The small molecule below binds the protein below.
Small molecule (SMILES): Cc1ncc2c(c1O)COC2=O

Binding-site contacts:
Ligand atom CAE contacts residue LYS258 of chain 1.A at 4.5 Å.
Ligand atom CAA contacts residue SER13 of chain 1.A at 4.5 Å.
Ligand atom CAJ contacts residue GLU70 of chain 1.A at 4.0 Å.
Ligand atom CAA contacts residue GLY12 of chain 1.A at 4.0 Å.
Ligand atom OAG contacts residue ASP10 of chain 1.A at 3.6 Å (salt-bridge).
Ligand atom CAJ contacts residue GLY12 of chain 1.A at 4.4 Å.
Ligand atom NAF contacts residue SER13 of chain 1.A at 3.2 Å (h-bond).
Ligand atom NAF contacts residue ILE68 of chain 1.A at 4.1 Å.
Ligand atom OAC contacts residue GLN73 of chain 1.A at 2.5 Å (h-bond).
Ligand atom CAI contacts residue SER13 of chain 1.A at 4.3 Å.
Ligand atom CAA contacts residue GLU70 of chain 1.A at 3.2 Å.
Ligand atom CAH contacts residue PHE257 of chain 1.A at 4.3 Å (hydrophobic).
Ligand atom CAK contacts residue GLN73 of chain 1.A at 4.3 Å.
Ligand atom OAC contacts residue GLU70 of chain 1.A at 3.1 Å (salt-bridge).
Ligand atom CAJ contacts residue GLN73 of chain 1.A at 3.0 Å.
Ligand atom CAA contacts residue GLN69 of chain 1.A at 4.1 Å.
Ligand atom CAE contacts residue ASP10 of chain 1.A at 3.2 Å.
Ligand atom OAB contacts residue PHE257 of chain 1.A at 4.0 Å.
Ligand atom OAG contacts residue LYS258 of chain 1.A at 3.3 Å (salt-bridge).
Ligand atom CAE contacts residue GLN73 of chain 1.A at 3.4 Å.
Ligand atom OAB contacts residue MET254 of chain 1.A at 3.0 Å.
Ligand atom OAB contacts residue LYS258 of chain 1.A at 2.5 Å (salt-bridge).
Ligand atom CAI contacts residue GLY12 of chain 1.A at 3.9 Å.
Ligand atom CAK contacts residue LYS258 of chain 1.A at 4.2 Å.
Ligand atom CAL contacts residue GLN73 of chain 1.A at 3.3 Å.
Ligand atom CAA contacts residue ILE68 of chain 1.A at 3.1 Å (hydrophobic).
Ligand atom CAD contacts residue SER13 of chain 1.A at 3.8 Å.
Ligand atom CAH contacts residue LYS258 of chain 1.A at 3.1 Å.
Ligand atom CAI contacts residue ILE68 of chain 1.A at 3.9 Å (hydrophobic).
Ligand atom OAG contacts residue PHE257 of chain 1.A at 4.3 Å.
Ligand atom CAI contacts residue GLU70 of chain 1.A at 4.0 Å.
Ligand atom CAH contacts residue MET254 of chain 1.A at 4.2 Å (hydrophobic).
Ligand atom NAF contacts residue GLY12 of chain 1.A at 4.0 Å.
Ligand atom CAH contacts residue ASP10 of chain 1.A at 4.3 Å.
Ligand atom CAI contacts residue GLN73 of chain 1.A at 3.5 Å.
Ligand atom CAD contacts residue GLY12 of chain 1.A at 4.4 Å.
Ligand atom CAA contacts residue GLN73 of chain 1.A at 3.1 Å.
Ligand atom CAL contacts residue ASP10 of chain 1.A at 3.9 Å.

Sequence of chain 1.A:
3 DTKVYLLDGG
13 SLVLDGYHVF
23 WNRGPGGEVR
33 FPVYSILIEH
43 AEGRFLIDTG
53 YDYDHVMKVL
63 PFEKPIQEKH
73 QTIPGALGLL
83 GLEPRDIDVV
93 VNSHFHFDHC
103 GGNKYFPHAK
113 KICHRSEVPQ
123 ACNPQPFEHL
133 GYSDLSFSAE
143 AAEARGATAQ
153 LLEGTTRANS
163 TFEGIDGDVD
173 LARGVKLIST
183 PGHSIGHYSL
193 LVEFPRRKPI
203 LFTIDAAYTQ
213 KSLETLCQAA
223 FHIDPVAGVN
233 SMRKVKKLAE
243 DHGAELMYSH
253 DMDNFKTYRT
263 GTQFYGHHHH